The small molecule below binds the protein below.
Small molecule (SMILES): CC(=O)N[C@H]1[C@H](O[C@H]2[C@H](O)[C@@H](NC(C)=O)CO[C@@H]2CO)O[C@H](CO)[C@@H](O[C@@H]2O[C@H](CO)[C@@H](O)[C@H](O[C@H]3O[C@H](CO)[C@@H](O)[C@H](O)[C@@H]3O[C@H]3O[C@H](CO)[C@@H](O)[C@H](O)[C@@H]3O[C@H]3O[C@H](CO)[C@@H](O)[C@H](O)[C@@H]3O)[C@@H]2O)[C@@H]1O

Sequence of chain 3.A:
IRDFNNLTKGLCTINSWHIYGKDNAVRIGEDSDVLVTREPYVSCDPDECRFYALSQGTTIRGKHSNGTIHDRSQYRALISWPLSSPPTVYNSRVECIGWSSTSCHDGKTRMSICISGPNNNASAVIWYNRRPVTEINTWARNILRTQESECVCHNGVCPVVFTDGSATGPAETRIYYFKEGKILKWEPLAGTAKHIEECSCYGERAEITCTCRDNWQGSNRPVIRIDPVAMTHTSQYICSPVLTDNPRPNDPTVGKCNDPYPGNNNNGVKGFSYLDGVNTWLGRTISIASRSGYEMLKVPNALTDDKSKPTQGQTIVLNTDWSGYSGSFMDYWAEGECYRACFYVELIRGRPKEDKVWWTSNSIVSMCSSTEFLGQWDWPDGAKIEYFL

Binding-site contacts:
Ligand atom C6 contacts residue LEU374 of chain 3.A at 3.5 Å (hydrophobic).
Ligand atom O3 contacts residue GLY313 of chain 3.A at 2.9 Å (h-bond).
Ligand atom O6 contacts residue ILE286 of chain 3.A at 3.3 Å (h-bond).
Ligand atom C6 contacts residue PRO310 of chain 3.A at 3.5 Å (hydrophobic).
Ligand atom O3 contacts residue ASN250 of chain 3.A at 3.0 Å.
Ligand atom C8 contacts residue PHE373 of chain 3.A at 3.6 Å (hydrophobic).
Ligand atom O2 contacts residue LEU297 of chain 3.A at 3.4 Å.
Ligand atom O2 contacts residue ASN250 of chain 3.A at 3.0 Å (h-bond).
Ligand atom O6 contacts residue LYS309 of chain 3.A at 3.5 Å (salt-bridge).
Ligand atom O3 contacts residue ARG284 of chain 3.A at 2.5 Å (salt-bridge).
Ligand atom C6 contacts residue ASP251 of chain 3.A at 3.6 Å.
Ligand atom O3 contacts residue GLU295 of chain 3.A at 2.6 Å (salt-bridge).
Ligand atom O6 contacts residue ASP251 of chain 3.A at 2.7 Å (salt-bridge).
Ligand atom C3 contacts residue GLU295 of chain 3.A at 3.2 Å.
Ligand atom C3 contacts residue ASP251 of chain 3.A at 3.6 Å.
Ligand atom O5 contacts residue GLN376 of chain 3.A at 3.4 Å (h-bond).
Ligand atom O4 contacts residue ARG248 of chain 3.A at 3.2 Å (salt-bridge).
Ligand atom C3 contacts residue GLY313 of chain 3.A at 3.4 Å.
Ligand atom O3 contacts residue ASP251 of chain 3.A at 2.6 Å (salt-bridge).
Ligand atom O5 contacts residue GLY375 of chain 3.A at 3.5 Å.
Ligand atom C7 contacts residue ASN121 of chain 1.A at 3.4 Å.
Ligand atom C8 contacts residue ASN120 of chain 1.A at 3.3 Å.
Ligand atom O5 contacts residue ASP251 of chain 3.A at 3.4 Å (salt-bridge).
Ligand atom O2 contacts residue GLY313 of chain 3.A at 3.1 Å.
Ligand atom C6 contacts residue ARG248 of chain 3.A at 3.5 Å.
Ligand atom O3 contacts residue GLN312 of chain 3.A at 3.3 Å.
Ligand atom O4 contacts residue ASP251 of chain 3.A at 3.5 Å (salt-bridge).
Ligand atom O5 contacts residue ASN121 of chain 1.A at 2.4 Å (h-bond).
Ligand atom O4 contacts residue ILE288 of chain 3.A at 3.5 Å.
Ligand atom C6 contacts residue ILE286 of chain 3.A at 3.1 Å (hydrophobic).
Ligand atom O7 contacts residue ASN120 of chain 1.A at 3.4 Å (h-bond).
Ligand atom O4 contacts residue ARG284 of chain 3.A at 3.5 Å (salt-bridge).
Ligand atom C6 contacts residue THR311 of chain 3.A at 3.6 Å.
Ligand atom C2 contacts residue ASN121 of chain 1.A at 2.4 Å.
Ligand atom O4 contacts residue GLU295 of chain 3.A at 2.6 Å (salt-bridge).
Ligand atom C1 contacts residue ASN121 of chain 1.A at 1.5 Å.
Ligand atom O7 contacts residue ASN121 of chain 1.A at 3.6 Å (h-bond).
Ligand atom O6 contacts residue GLN376 of chain 3.A at 2.7 Å (h-bond).
Ligand atom C4 contacts residue GLU295 of chain 3.A at 3.3 Å.
Ligand atom N2 contacts residue ASN121 of chain 1.A at 2.9 Å (h-bond).

Sequence of chain 1.A:
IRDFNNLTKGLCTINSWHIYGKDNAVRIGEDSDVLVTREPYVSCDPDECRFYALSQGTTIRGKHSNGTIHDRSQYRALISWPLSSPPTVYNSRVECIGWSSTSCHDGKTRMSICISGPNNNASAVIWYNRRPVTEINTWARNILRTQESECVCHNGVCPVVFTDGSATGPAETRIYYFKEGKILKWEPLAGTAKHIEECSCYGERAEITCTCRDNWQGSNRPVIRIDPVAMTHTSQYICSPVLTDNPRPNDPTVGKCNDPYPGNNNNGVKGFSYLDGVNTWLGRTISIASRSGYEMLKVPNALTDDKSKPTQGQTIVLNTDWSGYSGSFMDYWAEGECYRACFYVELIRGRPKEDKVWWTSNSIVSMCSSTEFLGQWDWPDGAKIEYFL

Sequence of chain 3.C:
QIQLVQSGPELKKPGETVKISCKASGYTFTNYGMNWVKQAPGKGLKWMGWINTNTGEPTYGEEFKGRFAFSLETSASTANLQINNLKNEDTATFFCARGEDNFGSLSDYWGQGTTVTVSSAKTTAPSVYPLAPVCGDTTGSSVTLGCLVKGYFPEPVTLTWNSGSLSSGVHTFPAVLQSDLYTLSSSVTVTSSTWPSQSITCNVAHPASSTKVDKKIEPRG